Sequence of chain 1.I:
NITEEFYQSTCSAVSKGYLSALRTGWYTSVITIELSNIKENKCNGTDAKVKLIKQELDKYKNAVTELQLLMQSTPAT

Binding-site contacts:
Ligand atom C7 contacts residue ASN2 of chain 1.I at 4.0 Å.
Ligand atom C8 contacts residue GLY57 of chain 1.V at 4.3 Å.
Ligand atom O7 contacts residue PCA1 of chain 1.I at 4.1 Å.
Ligand atom O3 contacts residue ASN2 of chain 1.I at 4.0 Å.
Ligand atom O3 contacts residue GLU81 of chain 1.V at 3.7 Å.
Ligand atom C2 contacts residue PCA1 of chain 1.I at 4.1 Å.
Ligand atom N2 contacts residue ASN2 of chain 1.I at 3.3 Å (h-bond).
Ligand atom O3 contacts residue LYS39 of chain 1.V at 3.4 Å (salt-bridge).
Ligand atom O4 contacts residue GLN37 of chain 1.V at 4.4 Å.
Ligand atom O2 contacts residue LYS39 of chain 1.V at 3.0 Å (salt-bridge).
Ligand atom C3 contacts residue ASN2 of chain 1.I at 3.8 Å.
Ligand atom C7 contacts residue GLY57 of chain 1.V at 4.4 Å.
Ligand atom C2 contacts residue ASN2 of chain 1.I at 2.6 Å.
Ligand atom O6 contacts residue GLN37 of chain 1.V at 4.5 Å.
Ligand atom C6 contacts residue ARG61 of chain 1.V at 4.2 Å.
Ligand atom O2 contacts residue GLU81 of chain 1.V at 3.5 Å.
Ligand atom C5 contacts residue ASN2 of chain 1.I at 3.6 Å.
Ligand atom C2 contacts residue LYS39 of chain 1.V at 3.6 Å.
Ligand atom C4 contacts residue ASN2 of chain 1.I at 4.3 Å.
Ligand atom C1 contacts residue ASN2 of chain 1.I at 1.5 Å.
Ligand atom O5 contacts residue ASN2 of chain 1.I at 2.3 Å (h-bond).
Ligand atom O4 contacts residue LYS39 of chain 1.V at 4.2 Å.
Ligand atom C6 contacts residue PRO59 of chain 1.V at 3.5 Å (hydrophobic).
Ligand atom C3 contacts residue LYS39 of chain 1.V at 3.6 Å.
Ligand atom O6 contacts residue ARG61 of chain 1.V at 4.2 Å.
Ligand atom O6 contacts residue PRO59 of chain 1.V at 4.1 Å.
Ligand atom O7 contacts residue GLY57 of chain 1.V at 3.2 Å.

Sequence of chain 1.V:
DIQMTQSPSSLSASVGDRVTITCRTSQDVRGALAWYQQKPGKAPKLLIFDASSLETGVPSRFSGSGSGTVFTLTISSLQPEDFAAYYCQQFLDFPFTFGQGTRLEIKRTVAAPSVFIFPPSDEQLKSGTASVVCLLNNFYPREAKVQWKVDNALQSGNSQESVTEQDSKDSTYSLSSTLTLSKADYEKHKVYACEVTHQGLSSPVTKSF

This protein binds this small molecule.
Small molecule (SMILES): CC(=O)N[C@H]1[C@H](O[C@H]2[C@H](O)[C@@H](NC(C)=O)CO[C@@H]2CO)O[C@H](CO)[C@@H](O[C@@H]2O[C@H](CO)[C@@H](O)[C@H](O[C@H]3O[C@H](CO)[C@@H](O)[C@H](O)[C@@H]3O)[C@@H]2O)[C@@H]1O